Binding-site contacts:
Ligand atom S contacts residue MET161 of chain 1.D at 3.9 Å.
Ligand atom N3 contacts residue PHE97 of chain 1.D at 4.0 Å.
Ligand atom C contacts residue MET199 of chain 1.D at 3.7 Å (hydrophobic).
Ligand atom C12 contacts residue MET103 of chain 1.D at 4.0 Å (hydrophobic).
Ligand atom C12 contacts residue PRO99 of chain 1.D at 4.1 Å (hydrophobic).
Ligand atom O contacts residue MET161 of chain 1.D at 3.9 Å.
Ligand atom N4 contacts residue GLN100 of chain 1.D at 4.0 Å.
Ligand atom C17 contacts residue PHE149 of chain 1.D at 3.8 Å (hydrophobic).
Ligand atom C12 contacts residue GLN100 of chain 1.D at 3.6 Å.
Ligand atom C5 contacts residue NAD1 of chain 1.K at 3.5 Å.
Ligand atom N2 contacts residue PHE97 of chain 1.D at 3.6 Å.
Ligand atom N contacts residue NAD1 of chain 1.K at 2.7 Å (h-bond).
Ligand atom O contacts residue PHE97 of chain 1.D at 3.4 Å.
Ligand atom C2 contacts residue TYR158 of chain 1.D at 4.0 Å (hydrophobic).
Ligand atom N contacts residue MET161 of chain 1.D at 3.8 Å.
Ligand atom C4 contacts residue MET161 of chain 1.D at 4.1 Å (hydrophobic).
Ligand atom C17 contacts residue NAD1 of chain 1.K at 3.6 Å.
Ligand atom C6 contacts residue GLY96 of chain 1.D at 3.5 Å.
Ligand atom O contacts residue MET98 of chain 1.D at 3.8 Å.
Ligand atom C2 contacts residue MET199 of chain 1.D at 4.1 Å (hydrophobic).
Ligand atom C3 contacts residue NAD1 of chain 1.K at 3.6 Å.
Ligand atom C2 contacts residue NAD1 of chain 1.K at 3.9 Å.
Ligand atom C10 contacts residue MET98 of chain 1.D at 3.5 Å (hydrophobic).
Ligand atom C5 contacts residue GLY96 of chain 1.D at 3.3 Å.
Ligand atom N2 contacts residue MET98 of chain 1.D at 3.4 Å (h-bond).
Ligand atom S contacts residue GLY96 of chain 1.D at 3.4 Å (h-bond).
Ligand atom O contacts residue GLY96 of chain 1.D at 3.4 Å (h-bond).
Ligand atom C12 contacts residue MET98 of chain 1.D at 3.5 Å (hydrophobic).
Ligand atom C11 contacts residue GLN100 of chain 1.D at 4.1 Å.
Ligand atom C17 contacts residue TYR158 of chain 1.D at 4.1 Å (hydrophobic).
Ligand atom C4 contacts residue NAD1 of chain 1.K at 3.5 Å.
Ligand atom C17 contacts residue MET161 of chain 1.D at 4.1 Å (hydrophobic).
Ligand atom N4 contacts residue MET103 of chain 1.D at 3.9 Å.
Ligand atom C11 contacts residue MET98 of chain 1.D at 4.0 Å (hydrophobic).
Ligand atom C13 contacts residue GLN100 of chain 1.D at 3.9 Å.
Ligand atom C1 contacts residue NAD1 of chain 1.K at 4.1 Å.
Ligand atom C10 contacts residue GLN100 of chain 1.D at 4.1 Å.
Ligand atom S contacts residue NAD1 of chain 1.K at 3.5 Å (h-bond).
Ligand atom C13 contacts residue MET103 of chain 1.D at 3.1 Å (hydrophobic).
Ligand atom N3 contacts residue MET98 of chain 1.D at 3.1 Å (h-bond).

Sequence of chain 1.D:
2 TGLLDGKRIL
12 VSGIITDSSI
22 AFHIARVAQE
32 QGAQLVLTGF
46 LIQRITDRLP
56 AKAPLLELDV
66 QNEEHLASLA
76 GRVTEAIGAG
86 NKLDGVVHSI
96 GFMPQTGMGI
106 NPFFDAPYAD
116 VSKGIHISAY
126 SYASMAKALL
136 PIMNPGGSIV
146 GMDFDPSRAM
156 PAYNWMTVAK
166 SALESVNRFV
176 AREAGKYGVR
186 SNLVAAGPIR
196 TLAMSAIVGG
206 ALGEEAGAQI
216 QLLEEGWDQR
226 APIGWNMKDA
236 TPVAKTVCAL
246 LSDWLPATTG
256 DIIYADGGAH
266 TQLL

The protein below binds the small molecule below.
Small molecule (SMILES): Cc1cc(CNC(=O)c2cc(CSc3nc(C)cc(C)n3)on2)ccn1